The small molecule below binds the protein below.
Small molecule (SMILES): CC(C)C[C@H](NC(=O)[C@@H](NC(=O)[C@@H](NC(=O)[C@H](CS)NC(=O)[C@H](CC(C)C)NC(=O)[C@@H]1CCCN1C(=O)[C@@H](NC(=O)[C@H](CC(C)C)NC(=O)[C@@H](N)CCCCN)[C@@H](C)O)C(C)C)[C@@H](C)O)C(=O)O

Binding-site contacts:
Ligand atom CD contacts residue TRP167 of chain 1.D at 3.5 Å (hydrophobic).
Ligand atom CG2 contacts residue TYR99 of chain 1.D at 3.4 Å (hydrophobic).
Ligand atom CD1 contacts residue VAL67 of chain 1.D at 3.6 Å (hydrophobic).
Ligand atom N contacts residue ASP77 of chain 1.D at 2.9 Å (salt-bridge).
Ligand atom CE contacts residue TRP167 of chain 1.D at 3.4 Å (hydrophobic).
Ligand atom CB contacts residue ASP77 of chain 1.D at 3.4 Å.
Ligand atom O contacts residue THR73 of chain 1.D at 3.1 Å.
Ligand atom CD2 contacts residue TYR99 of chain 1.D at 3.7 Å (hydrophobic).
Ligand atom O contacts residue TRP147 of chain 1.D at 2.9 Å (h-bond).
Ligand atom OG1 contacts residue ASP77 of chain 1.D at 3.0 Å (salt-bridge).
Ligand atom O contacts residue HIS70 of chain 1.D at 3.2 Å.
Ligand atom CB contacts residue GLU63 of chain 1.D at 3.6 Å.
Ligand atom CG2 contacts residue ARG97 of chain 1.D at 3.3 Å.
Ligand atom CD2 contacts residue PHE9 of chain 1.D at 3.7 Å (hydrophobic).
Ligand atom CA contacts residue TYR171 of chain 1.D at 3.6 Å (hydrophobic).
Ligand atom CG contacts residue GLU63 of chain 1.D at 3.4 Å.
Ligand atom N contacts residue TYR159 of chain 1.D at 3.5 Å.
Ligand atom CD1 contacts residue TRP147 of chain 1.D at 3.5 Å (hydrophobic).
Ligand atom CA contacts residue TYR159 of chain 1.D at 3.6 Å (hydrophobic).
Ligand atom C contacts residue TYR7 of chain 1.D at 3.5 Å (hydrophobic).
Ligand atom CA contacts residue TYR7 of chain 1.D at 3.3 Å (hydrophobic).
Ligand atom CD contacts residue GLU63 of chain 1.D at 3.7 Å.
Ligand atom CD1 contacts residue GLN155 of chain 1.D at 3.3 Å.
Ligand atom O contacts residue LYS66 of chain 1.D at 2.8 Å (salt-bridge).
Ligand atom O contacts residue TYR7 of chain 1.D at 3.6 Å.
Ligand atom CD2 contacts residue ASP77 of chain 1.D at 3.6 Å.
Ligand atom O contacts residue TYR159 of chain 1.D at 2.6 Å (h-bond).
Ligand atom CD2 contacts residue LEU81 of chain 1.D at 3.6 Å (hydrophobic).
Ligand atom N contacts residue TYR99 of chain 1.D at 3.2 Å (h-bond).
Ligand atom N contacts residue GLU63 of chain 1.D at 3.0 Å (salt-bridge).
Ligand atom CA contacts residue ASP77 of chain 1.D at 3.7 Å.
Ligand atom O contacts residue TYR84 of chain 1.D at 3.3 Å (h-bond).
Ligand atom CG contacts residue GLU63 of chain 1.D at 3.2 Å.
Ligand atom NZ contacts residue TRP167 of chain 1.D at 3.6 Å.
Ligand atom N contacts residue TYR171 of chain 1.D at 2.8 Å (h-bond).
Ligand atom O contacts residue THR143 of chain 1.D at 2.8 Å (h-bond).
Ligand atom N contacts residue TYR7 of chain 1.D at 2.9 Å (h-bond).
Ligand atom CA contacts residue GLU63 of chain 1.D at 3.5 Å.
Ligand atom CD2 contacts residue TYR7 of chain 1.D at 3.3 Å (hydrophobic).
Ligand atom O contacts residue LYS146 of chain 1.D at 2.7 Å (salt-bridge).

Sequence of chain 1.D:
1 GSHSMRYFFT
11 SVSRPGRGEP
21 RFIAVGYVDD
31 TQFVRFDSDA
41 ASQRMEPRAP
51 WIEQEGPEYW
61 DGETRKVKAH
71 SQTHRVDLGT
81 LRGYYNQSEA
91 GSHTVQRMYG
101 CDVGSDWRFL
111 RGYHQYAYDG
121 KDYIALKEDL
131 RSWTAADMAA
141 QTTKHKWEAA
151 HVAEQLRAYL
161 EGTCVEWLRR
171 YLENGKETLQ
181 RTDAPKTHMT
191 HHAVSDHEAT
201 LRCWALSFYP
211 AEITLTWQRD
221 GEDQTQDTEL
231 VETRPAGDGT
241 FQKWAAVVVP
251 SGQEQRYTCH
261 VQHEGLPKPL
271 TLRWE